Sequence of chain 1.B:
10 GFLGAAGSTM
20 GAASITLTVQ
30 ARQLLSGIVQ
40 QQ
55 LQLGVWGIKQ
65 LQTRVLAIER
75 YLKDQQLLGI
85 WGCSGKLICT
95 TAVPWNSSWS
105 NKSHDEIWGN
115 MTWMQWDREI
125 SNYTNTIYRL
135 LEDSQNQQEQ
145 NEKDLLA

Sequence of chain 1.F:
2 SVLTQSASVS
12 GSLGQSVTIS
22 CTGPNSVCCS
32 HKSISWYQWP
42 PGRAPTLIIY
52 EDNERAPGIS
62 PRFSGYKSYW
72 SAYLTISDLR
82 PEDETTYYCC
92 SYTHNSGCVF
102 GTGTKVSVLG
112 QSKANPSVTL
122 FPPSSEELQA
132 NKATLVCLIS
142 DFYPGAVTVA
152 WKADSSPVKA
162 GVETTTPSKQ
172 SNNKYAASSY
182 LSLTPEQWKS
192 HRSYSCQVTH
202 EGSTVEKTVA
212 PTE

Sequence of chain 1.E:
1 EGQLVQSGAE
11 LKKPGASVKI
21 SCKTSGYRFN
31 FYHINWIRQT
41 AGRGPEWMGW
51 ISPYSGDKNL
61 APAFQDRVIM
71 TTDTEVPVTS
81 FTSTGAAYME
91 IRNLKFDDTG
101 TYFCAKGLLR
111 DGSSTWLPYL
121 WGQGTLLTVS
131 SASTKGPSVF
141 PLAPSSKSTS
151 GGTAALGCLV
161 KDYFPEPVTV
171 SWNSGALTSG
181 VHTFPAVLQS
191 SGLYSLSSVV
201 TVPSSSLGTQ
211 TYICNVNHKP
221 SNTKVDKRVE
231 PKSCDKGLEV

This protein binds this small molecule.
Small molecule (SMILES): CC(=O)N[C@@H]1[C@@H](O)[C@H](O)[C@@H](CO)O[C@H]1O

Binding-site contacts:
Ligand atom C6 contacts residue TYR119 of chain 1.E at 3.5 Å (hydrophobic).
Ligand atom C8 contacts residue ASN114 of chain 1.B at 3.7 Å.
Ligand atom C7 contacts residue MET115 of chain 1.B at 4.0 Å (hydrophobic).
Ligand atom C8 contacts residue PRO58 of chain 1.F at 4.3 Å (hydrophobic).
Ligand atom O5 contacts residue TYR32 of chain 1.E at 3.4 Å (h-bond).
Ligand atom O7 contacts residue GLU110 of chain 1.B at 3.8 Å.
Ligand atom C6 contacts residue GLY107 of chain 1.E at 3.7 Å.
Ligand atom C8 contacts residue GLU110 of chain 1.B at 4.1 Å.
Ligand atom O6 contacts residue GLY107 of chain 1.E at 3.5 Å (h-bond).
Ligand atom C5 contacts residue LEU108 of chain 1.E at 3.6 Å (hydrophobic).
Ligand atom C6 contacts residue LYS106 of chain 1.E at 4.0 Å.
Ligand atom N2 contacts residue ASN114 of chain 1.B at 2.9 Å (h-bond).
Ligand atom C4 contacts residue ASN114 of chain 1.B at 4.3 Å.
Ligand atom C1 contacts residue TYR32 of chain 1.E at 4.1 Å (hydrophobic).
Ligand atom O3 contacts residue GLU1 of chain 1.E at 4.3 Å.
Ligand atom O6 contacts residue TYR32 of chain 1.E at 3.0 Å.
Ligand atom O5 contacts residue LEU108 of chain 1.E at 3.1 Å (h-bond).
Ligand atom C2 contacts residue ASN114 of chain 1.B at 2.5 Å.
Ligand atom O6 contacts residue LEU108 of chain 1.E at 3.5 Å (h-bond).
Ligand atom C1 contacts residue LEU108 of chain 1.E at 4.2 Å (hydrophobic).
Ligand atom C6 contacts residue LEU108 of chain 1.E at 3.2 Å (hydrophobic).
Ligand atom C5 contacts residue ASN114 of chain 1.B at 3.7 Å.
Ligand atom O7 contacts residue LYS106 of chain 1.B at 3.3 Å.
Ligand atom O6 contacts residue LYS106 of chain 1.E at 3.1 Å.
Ligand atom C7 contacts residue LYS106 of chain 1.B at 4.4 Å.
Ligand atom C3 contacts residue ASN114 of chain 1.B at 3.8 Å.
Ligand atom C5 contacts residue TYR119 of chain 1.E at 4.0 Å (hydrophobic).
Ligand atom O7 contacts residue MET115 of chain 1.B at 3.2 Å.
Ligand atom N2 contacts residue MET115 of chain 1.B at 3.8 Å.
Ligand atom O7 contacts residue ASN114 of chain 1.B at 4.4 Å.
Ligand atom C7 contacts residue ASN114 of chain 1.B at 3.5 Å.
Ligand atom C7 contacts residue GLU110 of chain 1.B at 4.2 Å.
Ligand atom O4 contacts residue GLU1 of chain 1.E at 3.6 Å.
Ligand atom C6 contacts residue TYR32 of chain 1.E at 4.2 Å (hydrophobic).
Ligand atom O4 contacts residue TYR119 of chain 1.E at 3.8 Å.
Ligand atom C1 contacts residue ASN114 of chain 1.B at 1.4 Å.
Ligand atom O4 contacts residue LYS106 of chain 1.E at 4.3 Å.
Ligand atom C2 contacts residue TYR32 of chain 1.E at 4.4 Å (hydrophobic).
Ligand atom O5 contacts residue ASN114 of chain 1.B at 2.4 Å (h-bond).
Ligand atom C5 contacts residue TYR32 of chain 1.E at 4.3 Å (hydrophobic).